Sequence of chain 34.E:
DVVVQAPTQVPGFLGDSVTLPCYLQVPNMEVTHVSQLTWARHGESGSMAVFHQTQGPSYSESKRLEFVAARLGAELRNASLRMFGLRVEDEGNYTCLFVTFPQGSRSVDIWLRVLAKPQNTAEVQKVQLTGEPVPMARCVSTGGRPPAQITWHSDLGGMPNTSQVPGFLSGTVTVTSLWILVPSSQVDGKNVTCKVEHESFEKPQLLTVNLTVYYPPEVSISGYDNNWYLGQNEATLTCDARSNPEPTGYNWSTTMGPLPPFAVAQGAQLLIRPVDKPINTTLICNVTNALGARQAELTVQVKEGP

Binding-site contacts:
Ligand atom N2 contacts residue ASN120 of chain 34.E at 3.0 Å (h-bond).
Ligand atom O3 contacts residue TRP138 of chain 34.E at 3.5 Å.
Ligand atom C1 contacts residue TRP138 of chain 34.E at 3.9 Å (hydrophobic).
Ligand atom C8 contacts residue ASN120 of chain 34.E at 4.1 Å.
Ligand atom C5 contacts residue ASN120 of chain 34.E at 3.6 Å.
Ligand atom N2 contacts residue TRP138 of chain 34.E at 3.7 Å.
Ligand atom C5 contacts residue TRP138 of chain 34.E at 3.5 Å (hydrophobic).
Ligand atom C7 contacts residue ASN120 of chain 34.E at 3.8 Å.
Ligand atom C2 contacts residue ASN120 of chain 34.E at 2.6 Å.
Ligand atom C8 contacts residue GLY119 of chain 34.E at 3.9 Å.
Ligand atom C8 contacts residue TRP138 of chain 34.E at 4.0 Å (hydrophobic).
Ligand atom O7 contacts residue TRP138 of chain 34.E at 3.8 Å.
Ligand atom O7 contacts residue ASN120 of chain 34.E at 4.4 Å.
Ligand atom O5 contacts residue TRP138 of chain 34.E at 4.3 Å.
Ligand atom C4 contacts residue TRP138 of chain 34.E at 3.3 Å (hydrophobic).
Ligand atom C1 contacts residue ASN120 of chain 34.E at 1.4 Å.
Ligand atom O4 contacts residue TRP138 of chain 34.E at 3.1 Å.
Ligand atom C3 contacts residue TRP138 of chain 34.E at 2.9 Å (hydrophobic).
Ligand atom C4 contacts residue ASN120 of chain 34.E at 4.2 Å.
Ligand atom C6 contacts residue ASN120 of chain 34.E at 3.0 Å.
Ligand atom C3 contacts residue ASN120 of chain 34.E at 3.9 Å.
Ligand atom C2 contacts residue TRP138 of chain 34.E at 3.8 Å (hydrophobic).
Ligand atom O5 contacts residue ASN120 of chain 34.E at 2.4 Å (h-bond).
Ligand atom C7 contacts residue TRP138 of chain 34.E at 4.3 Å (hydrophobic).
Ligand atom C5 contacts residue ASN120 of chain 34.E at 3.9 Å.
Ligand atom O5 contacts residue ASN120 of chain 34.E at 4.0 Å.

A small-molecule ligand and the protein it binds are described below.
Small molecule (SMILES): CC(=O)N[C@H]1[C@H](O[C@H]2[C@H](O)[C@@H](NC(C)=O)CO[C@@H]2CO[C@@H]2O[C@@H](C)[C@@H](O)[C@@H](O)[C@@H]2O)O[C@H](CO)[C@@H](O[C@@H]2O[C@H](CO)[C@@H](O)[C@H](O[C@@H]3O[C@H](CO)[C@@H](O)[C@H](O)[C@@H]3O)[C@@H]2O)[C@@H]1O